Binding-site contacts:
Ligand atom C4 contacts residue GLY215 of chain 1.B at 3.9 Å.
Ligand atom C4 contacts residue ASP87 of chain 1.B at 3.3 Å.
Ligand atom O6 contacts residue SER214 of chain 1.B at 4.2 Å.
Ligand atom C6 contacts residue ASP212 of chain 1.B at 4.1 Å.
Ligand atom O3 contacts residue ASN128 of chain 1.B at 3.4 Å (h-bond).
Ligand atom O6 contacts residue GLY215 of chain 1.B at 3.8 Å.
Ligand atom C3 contacts residue ASP87 of chain 1.B at 3.6 Å.
Ligand atom C5 contacts residue PHE126 of chain 1.B at 3.7 Å (hydrophobic).
Ligand atom C1 contacts residue SER214 of chain 1.B at 4.2 Å.
Ligand atom C2 contacts residue ASP212 of chain 1.B at 4.1 Å.
Ligand atom O4 contacts residue GLY104 of chain 1.B at 3.9 Å.
Ligand atom O5 contacts residue GLY215 of chain 1.B at 3.7 Å.
Ligand atom C3 contacts residue PHE126 of chain 1.B at 3.4 Å (hydrophobic).
Ligand atom O4 contacts residue ALA86 of chain 1.B at 4.3 Å.
Ligand atom O3 contacts residue GLY105 of chain 1.B at 2.8 Å (h-bond).
Ligand atom O5 contacts residue ASP212 of chain 1.B at 3.8 Å.
Ligand atom O3 contacts residue PHE126 of chain 1.B at 3.7 Å.
Ligand atom C2 contacts residue PHE126 of chain 1.B at 4.0 Å (hydrophobic).
Ligand atom O6 contacts residue HIS84 of chain 1.B at 3.5 Å (h-bond).
Ligand atom O3 contacts residue GLY104 of chain 1.B at 3.7 Å.
Ligand atom C4 contacts residue ALA86 of chain 1.B at 4.2 Å (hydrophobic).
Ligand atom O4 contacts residue PHE126 of chain 1.B at 4.3 Å.
Ligand atom O3 contacts residue GLY215 of chain 1.B at 4.0 Å.
Ligand atom C6 contacts residue ALA220 of chain 1.B at 3.5 Å (hydrophobic).
Ligand atom C4 contacts residue ASP212 of chain 1.B at 4.1 Å.
Ligand atom O2 contacts residue PHE126 of chain 1.B at 4.1 Å.
Ligand atom C3 contacts residue GLY105 of chain 1.B at 4.1 Å.
Ligand atom O6 contacts residue ALA220 of chain 1.B at 3.6 Å.
Ligand atom O2 contacts residue ASN128 of chain 1.B at 3.6 Å (h-bond).
Ligand atom C1 contacts residue ASP212 of chain 1.B at 4.3 Å.
Ligand atom C6 contacts residue SER214 of chain 1.B at 3.5 Å.
Ligand atom O4 contacts residue ASP87 of chain 1.B at 2.7 Å (salt-bridge).
Ligand atom C6 contacts residue GLY211 of chain 1.B at 4.0 Å.
Ligand atom O6 contacts residue GLN217 of chain 1.B at 4.1 Å.
Ligand atom O4 contacts residue ASP212 of chain 1.B at 2.8 Å (salt-bridge).
Ligand atom C3 contacts residue ASN128 of chain 1.B at 3.9 Å.
Ligand atom C4 contacts residue PHE126 of chain 1.B at 3.8 Å (hydrophobic).
Ligand atom C6 contacts residue HIS84 of chain 1.B at 4.2 Å.
Ligand atom O3 contacts residue ASP87 of chain 1.B at 2.7 Å (salt-bridge).
Ligand atom O4 contacts residue GLY211 of chain 1.B at 3.4 Å.

Sequence of chain 1.B:
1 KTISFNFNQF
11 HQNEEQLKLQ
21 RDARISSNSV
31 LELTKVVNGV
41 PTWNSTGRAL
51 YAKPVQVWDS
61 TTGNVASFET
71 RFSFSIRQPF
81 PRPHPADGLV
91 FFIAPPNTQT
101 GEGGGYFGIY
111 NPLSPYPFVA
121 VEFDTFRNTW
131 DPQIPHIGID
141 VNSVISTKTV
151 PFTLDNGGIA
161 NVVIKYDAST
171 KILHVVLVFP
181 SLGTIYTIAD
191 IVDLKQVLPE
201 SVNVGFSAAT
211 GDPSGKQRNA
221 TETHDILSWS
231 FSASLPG

A protein and the small-molecule ligand that binds it are described below.
Small molecule (SMILES): OC[C@H]1O[C@H](O[C@@H]2[C@H](O)[C@@H](O)[C@@H](O)O[C@@H]2CO)[C@H](O)[C@@H](O)[C@H]1O